Sequence of chain 1.A:
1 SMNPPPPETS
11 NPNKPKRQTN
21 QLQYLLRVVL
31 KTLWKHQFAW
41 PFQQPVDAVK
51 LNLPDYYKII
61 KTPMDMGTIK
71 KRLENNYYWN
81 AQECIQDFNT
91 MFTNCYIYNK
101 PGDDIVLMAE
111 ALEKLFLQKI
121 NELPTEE

This protein binds this small molecule.
Small molecule (SMILES): O=C1CC=CN1c1cccc(NS(=O)(=O)c2cccc(Br)c2)c1

Binding-site contacts:
Ligand atom N03 contacts residue LEU51 of chain 1.A at 3.8 Å.
Ligand atom O12 contacts residue ILE105 of chain 1.A at 4.1 Å.
Ligand atom BR1 contacts residue ASP104 of chain 1.A at 4.0 Å.
Ligand atom N07 contacts residue ILE105 of chain 1.A at 3.8 Å.
Ligand atom C14 contacts residue EDO1 of chain 1.E at 3.8 Å.
Ligand atom C14 contacts residue ASN99 of chain 1.A at 3.4 Å.
Ligand atom C09 contacts residue VAL46 of chain 1.A at 3.9 Å (hydrophobic).
Ligand atom C22 contacts residue TRP40 of chain 1.A at 3.8 Å (hydrophobic).
Ligand atom C15 contacts residue LEU53 of chain 1.A at 3.8 Å (hydrophobic).
Ligand atom C10 contacts residue PHE42 of chain 1.A at 3.8 Å (hydrophobic).
Ligand atom C14 contacts residue TYR98 of chain 1.A at 4.0 Å (hydrophobic).
Ligand atom C13 contacts residue ASN99 of chain 1.A at 3.4 Å.
Ligand atom BR1 contacts residue MET108 of chain 1.A at 3.2 Å.
Ligand atom O23 contacts residue LEU51 of chain 1.A at 3.6 Å.
Ligand atom C17 contacts residue EDO1 of chain 1.E at 4.0 Å.
Ligand atom C06 contacts residue ILE105 of chain 1.A at 4.0 Å (hydrophobic).
Ligand atom C10 contacts residue VAL46 of chain 1.A at 3.9 Å (hydrophobic).
Ligand atom C09 contacts residue PRO41 of chain 1.A at 3.4 Å (hydrophobic).
Ligand atom C05 contacts residue LEU53 of chain 1.A at 3.9 Å (hydrophobic).
Ligand atom C19 contacts residue EDO1 of chain 1.E at 3.4 Å.
Ligand atom C08 contacts residue ILE105 of chain 1.A at 4.0 Å (hydrophobic).
Ligand atom C05 contacts residue LEU51 of chain 1.A at 3.9 Å (hydrophobic).
Ligand atom C14 contacts residue LEU53 of chain 1.A at 4.0 Å (hydrophobic).
Ligand atom C18 contacts residue EDO1 of chain 1.E at 3.4 Å.
Ligand atom C15 contacts residue EDO1 of chain 1.E at 4.0 Å.
Ligand atom C20 contacts residue EDO1 of chain 1.E at 4.1 Å.
Ligand atom S02 contacts residue LEU51 of chain 1.A at 4.1 Å.
Ligand atom O12 contacts residue ASN99 of chain 1.A at 3.0 Å (h-bond).
Ligand atom C13 contacts residue TYR98 of chain 1.A at 4.2 Å (hydrophobic).
Ligand atom C04 contacts residue LEU53 of chain 1.A at 3.8 Å (hydrophobic).
Ligand atom C09 contacts residue PHE42 of chain 1.A at 3.9 Å (hydrophobic).
Ligand atom C08 contacts residue PRO41 of chain 1.A at 3.9 Å (hydrophobic).
Ligand atom BR1 contacts residue ILE105 of chain 1.A at 3.9 Å.
Ligand atom O01 contacts residue TRP40 of chain 1.A at 3.7 Å.
Ligand atom C11 contacts residue ILE105 of chain 1.A at 3.8 Å (hydrophobic).
Ligand atom O12 contacts residue TYR56 of chain 1.A at 4.0 Å.
Ligand atom C11 contacts residue ASN99 of chain 1.A at 4.1 Å.
Ligand atom C06 contacts residue LEU53 of chain 1.A at 4.1 Å (hydrophobic).
Ligand atom O01 contacts residue LEU51 of chain 1.A at 4.0 Å.
Ligand atom C13 contacts residue ILE105 of chain 1.A at 4.0 Å (hydrophobic).